Sequence of chain 2.A:
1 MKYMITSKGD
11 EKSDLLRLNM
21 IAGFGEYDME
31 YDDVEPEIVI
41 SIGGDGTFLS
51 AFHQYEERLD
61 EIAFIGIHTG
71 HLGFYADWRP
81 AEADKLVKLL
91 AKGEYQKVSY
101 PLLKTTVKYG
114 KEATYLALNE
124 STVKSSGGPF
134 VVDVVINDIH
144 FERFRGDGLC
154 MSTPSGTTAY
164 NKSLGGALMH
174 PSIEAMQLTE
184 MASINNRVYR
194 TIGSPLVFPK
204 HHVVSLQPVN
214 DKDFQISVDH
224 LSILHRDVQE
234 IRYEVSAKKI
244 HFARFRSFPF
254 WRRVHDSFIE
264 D

Binding-site contacts:
Ligand atom BR8 contacts residue ASN122 of chain 3.A at 3.9 Å.
Ligand atom CAA contacts residue TYR192 of chain 2.A at 4.1 Å (hydrophobic).
Ligand atom C8 contacts residue ASN122 of chain 3.A at 3.7 Å.
Ligand atom N7 contacts residue ALA162 of chain 3.A at 4.2 Å.
Ligand atom C6 contacts residue PHE74 of chain 3.A at 4.2 Å (hydrophobic).
Ligand atom C5 contacts residue ASN122 of chain 3.A at 4.0 Å.
Ligand atom C4 contacts residue ASP45 of chain 3.A at 3.8 Å.
Ligand atom BR8 contacts residue LEU49 of chain 3.A at 3.7 Å.
Ligand atom N3 contacts residue ALA162 of chain 3.A at 4.2 Å.
Ligand atom C5 contacts residue ASP45 of chain 3.A at 3.9 Å.
Ligand atom N7 contacts residue ASP45 of chain 3.A at 3.9 Å.
Ligand atom N3 contacts residue ASP45 of chain 3.A at 4.2 Å.
Ligand atom N3 contacts residue THR161 of chain 3.A at 4.0 Å.
Ligand atom C5 contacts residue ALA162 of chain 3.A at 3.8 Å (hydrophobic).
Ligand atom N1 contacts residue PHE74 of chain 3.A at 3.5 Å.
Ligand atom C6 contacts residue ASN122 of chain 3.A at 3.9 Å.
Ligand atom C4 contacts residue ALA162 of chain 3.A at 4.0 Å (hydrophobic).
Ligand atom N6 contacts residue ASN122 of chain 3.A at 3.0 Å (h-bond).
Ligand atom N7 contacts residue ASN122 of chain 3.A at 3.0 Å (h-bond).
Ligand atom C2 contacts residue ALA162 of chain 3.A at 3.8 Å (hydrophobic).
Ligand atom N3 contacts residue PHE74 of chain 3.A at 4.1 Å.
Ligand atom C2 contacts residue THR161 of chain 3.A at 3.2 Å.
Ligand atom N6 contacts residue THR161 of chain 3.A at 3.5 Å (h-bond).
Ligand atom BR8 contacts residue GLY46 of chain 3.A at 3.9 Å.
Ligand atom N7 contacts residue TYR75 of chain 3.A at 4.0 Å.
Ligand atom C6 contacts residue THR161 of chain 3.A at 3.3 Å.
Ligand atom C6 contacts residue SER158 of chain 3.A at 4.2 Å.
Ligand atom C2 contacts residue PHE74 of chain 3.A at 3.3 Å (hydrophobic).
Ligand atom N1 contacts residue ALA162 of chain 3.A at 3.6 Å (h-bond).
Ligand atom C6 contacts residue ALA162 of chain 3.A at 3.8 Å (hydrophobic).
Ligand atom C8 contacts residue ASP45 of chain 3.A at 3.6 Å.
Ligand atom N6 contacts residue ALA162 of chain 3.A at 4.2 Å.
Ligand atom N6 contacts residue SER158 of chain 3.A at 3.2 Å (h-bond).
Ligand atom N6 contacts residue GLY159 of chain 3.A at 4.2 Å.
Ligand atom N1 contacts residue THR161 of chain 3.A at 2.4 Å (h-bond).
Ligand atom CAA contacts residue ASN189 of chain 2.A at 3.7 Å.
Ligand atom N9 contacts residue ASP45 of chain 3.A at 3.9 Å.
Ligand atom N1 contacts residue SER158 of chain 3.A at 4.3 Å.
Ligand atom N6 contacts residue TYR75 of chain 3.A at 3.5 Å.
Ligand atom BR8 contacts residue ASP45 of chain 3.A at 3.7 Å.

The small molecule below binds the protein below.
Small molecule (SMILES): C#CCCCn1c(Br)nc2c(N)ncnc21

Sequence of chain 3.A:
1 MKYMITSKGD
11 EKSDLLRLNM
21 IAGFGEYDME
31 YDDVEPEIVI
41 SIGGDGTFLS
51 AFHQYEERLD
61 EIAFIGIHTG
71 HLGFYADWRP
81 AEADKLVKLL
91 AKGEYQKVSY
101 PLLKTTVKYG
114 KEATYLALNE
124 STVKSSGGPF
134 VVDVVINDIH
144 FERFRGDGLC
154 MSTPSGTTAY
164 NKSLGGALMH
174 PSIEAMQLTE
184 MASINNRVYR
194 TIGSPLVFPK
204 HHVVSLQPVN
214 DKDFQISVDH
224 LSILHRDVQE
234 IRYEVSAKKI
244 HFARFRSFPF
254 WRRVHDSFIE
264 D